Sequence of chain 52.E:
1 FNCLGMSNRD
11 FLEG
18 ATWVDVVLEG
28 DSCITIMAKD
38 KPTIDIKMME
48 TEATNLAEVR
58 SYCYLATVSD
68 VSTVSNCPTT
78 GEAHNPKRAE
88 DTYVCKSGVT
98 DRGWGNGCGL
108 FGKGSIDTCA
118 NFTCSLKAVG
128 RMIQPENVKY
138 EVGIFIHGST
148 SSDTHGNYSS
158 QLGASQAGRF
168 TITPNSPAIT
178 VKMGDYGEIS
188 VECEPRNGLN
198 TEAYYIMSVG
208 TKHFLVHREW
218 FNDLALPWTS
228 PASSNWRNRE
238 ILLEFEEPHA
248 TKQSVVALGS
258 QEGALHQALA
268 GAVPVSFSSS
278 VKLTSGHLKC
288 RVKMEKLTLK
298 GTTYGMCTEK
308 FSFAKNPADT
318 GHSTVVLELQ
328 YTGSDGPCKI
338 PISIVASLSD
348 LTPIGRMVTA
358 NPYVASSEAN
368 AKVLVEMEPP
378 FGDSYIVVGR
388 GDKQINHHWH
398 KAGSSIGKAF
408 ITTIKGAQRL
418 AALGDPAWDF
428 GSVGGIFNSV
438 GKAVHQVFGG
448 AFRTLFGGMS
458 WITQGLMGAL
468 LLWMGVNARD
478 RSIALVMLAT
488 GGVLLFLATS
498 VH

Binding-site contacts:
Ligand atom C5 contacts residue ASN154 of chain 52.E at 3.6 Å.
Ligand atom C1 contacts residue SER157 of chain 52.E at 4.3 Å.
Ligand atom O6 contacts residue SER157 of chain 52.E at 4.2 Å.
Ligand atom O5 contacts residue SER157 of chain 52.E at 4.0 Å.
Ligand atom O5 contacts residue ASN154 of chain 52.E at 2.4 Å (h-bond).
Ligand atom O7 contacts residue ASN154 of chain 52.E at 3.5 Å (h-bond).
Ligand atom C2 contacts residue ASN154 of chain 52.E at 2.5 Å.
Ligand atom C1 contacts residue SER156 of chain 52.E at 4.0 Å.
Ligand atom N2 contacts residue ASN154 of chain 52.E at 2.8 Å (h-bond).
Ligand atom C4 contacts residue ASN154 of chain 52.E at 4.2 Å.
Ligand atom C3 contacts residue ASN154 of chain 52.E at 3.8 Å.
Ligand atom C7 contacts residue ASN154 of chain 52.E at 3.3 Å.
Ligand atom C1 contacts residue ASN154 of chain 52.E at 1.4 Å.
Ligand atom C8 contacts residue ASN154 of chain 52.E at 3.7 Å.

This protein binds this small molecule.
Small molecule (SMILES): CC(=O)N[C@@H]1[C@@H](O)[C@H](O)[C@@H](CO)O[C@H]1O